This protein binds this small molecule.
Small molecule (SMILES): CC(C)C[C@H](N)C(=O)O

Sequence of chain 3.B:
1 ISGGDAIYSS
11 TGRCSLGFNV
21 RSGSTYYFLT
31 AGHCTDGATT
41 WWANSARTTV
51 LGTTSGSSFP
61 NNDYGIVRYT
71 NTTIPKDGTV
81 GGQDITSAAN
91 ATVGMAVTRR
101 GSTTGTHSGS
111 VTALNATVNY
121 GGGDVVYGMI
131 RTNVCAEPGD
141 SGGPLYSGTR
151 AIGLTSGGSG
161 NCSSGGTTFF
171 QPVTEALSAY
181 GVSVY

Binding-site contacts:
Ligand atom CD1 contacts residue ALA136 of chain 3.B at 3.7 Å (hydrophobic).
Ligand atom O contacts residue GLY139 of chain 3.B at 2.7 Å (h-bond).
Ligand atom CD1 contacts residue TYR1 of chain 3.AA at 0.4 Å (hydrophobic).
Ligand atom CG contacts residue GLU137 of chain 3.B at 3.8 Å.
Ligand atom CD2 contacts residue THR155 of chain 3.B at 3.5 Å.
Ligand atom C contacts residue PRO138 of chain 3.B at 4.1 Å (hydrophobic).
Ligand atom CG contacts residue GLY157 of chain 3.B at 4.2 Å.
Ligand atom CB contacts residue TYR1 of chain 3.AA at 0.7 Å (hydrophobic).
Ligand atom N contacts residue HIS33 of chain 3.B at 3.8 Å.
Ligand atom CA contacts residue GOL1 of chain 3.DA at 3.8 Å.
Ligand atom C contacts residue TYR1 of chain 3.AA at 0.0 Å (hydrophobic).
Ligand atom CD2 contacts residue SER156 of chain 3.B at 3.2 Å.
Ligand atom N contacts residue GOL1 of chain 3.DA at 2.4 Å (h-bond).
Ligand atom CA contacts residue SER141 of chain 3.B at 2.6 Å.
Ligand atom CD1 contacts residue GLU137 of chain 3.B at 4.1 Å.
Ligand atom N contacts residue TYR1 of chain 3.AA at 0.0 Å (h-bond).
Ligand atom CD2 contacts residue TYR1 of chain 3.AA at 1.9 Å (hydrophobic).
Ligand atom CD2 contacts residue GLY157 of chain 3.B at 3.4 Å.
Ligand atom O contacts residue PRO138 of chain 3.B at 3.6 Å.
Ligand atom C contacts residue HIS33 of chain 3.B at 3.7 Å.
Ligand atom O contacts residue ASP140 of chain 3.B at 3.7 Å.
Ligand atom C contacts residue SER141 of chain 3.B at 1.7 Å.
Ligand atom N contacts residue GLY157 of chain 3.B at 4.1 Å.
Ligand atom CD1 contacts residue GLY157 of chain 3.B at 3.9 Å.
Ligand atom CD2 contacts residue SER141 of chain 3.B at 2.9 Å.
Ligand atom CB contacts residue GLU137 of chain 3.B at 3.5 Å.
Ligand atom OXT contacts residue SER141 of chain 3.B at 2.3 Å (h-bond).
Ligand atom CG contacts residue TYR1 of chain 3.AA at 1.1 Å (hydrophobic).
Ligand atom CG contacts residue SER141 of chain 3.B at 3.5 Å.
Ligand atom CB contacts residue SER141 of chain 3.B at 3.3 Å.
Ligand atom C contacts residue GLY139 of chain 3.B at 3.8 Å.
Ligand atom CA contacts residue PRO138 of chain 3.B at 3.9 Å (hydrophobic).
Ligand atom O contacts residue SER141 of chain 3.B at 2.4 Å (h-bond).
Ligand atom N contacts residue SER156 of chain 3.B at 3.5 Å (h-bond).
Ligand atom N contacts residue SER141 of chain 3.B at 2.8 Å (h-bond).
Ligand atom O contacts residue TYR1 of chain 3.AA at 0.0 Å (h-bond).
Ligand atom OXT contacts residue HIS33 of chain 3.B at 2.7 Å (h-bond).
Ligand atom CB contacts residue PRO138 of chain 3.B at 3.5 Å (hydrophobic).
Ligand atom CA contacts residue TYR1 of chain 3.AA at 0.1 Å (hydrophobic).
Ligand atom OXT contacts residue TYR1 of chain 3.AA at 0.0 Å (h-bond).